Sequence of chain 1.A:
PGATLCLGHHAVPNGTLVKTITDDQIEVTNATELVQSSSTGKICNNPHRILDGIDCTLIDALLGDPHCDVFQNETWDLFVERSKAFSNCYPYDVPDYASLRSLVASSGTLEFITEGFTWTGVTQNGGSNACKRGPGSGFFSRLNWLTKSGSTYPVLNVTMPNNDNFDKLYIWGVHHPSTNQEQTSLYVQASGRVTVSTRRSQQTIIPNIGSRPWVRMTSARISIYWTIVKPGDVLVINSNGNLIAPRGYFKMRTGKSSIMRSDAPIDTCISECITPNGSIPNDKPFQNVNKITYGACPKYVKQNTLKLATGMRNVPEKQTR

Binding-site contacts:
Ligand atom C1 contacts residue ASN32 of chain 1.A at 1.5 Å.
Ligand atom C4 contacts residue ASN32 of chain 1.A at 4.3 Å.
Ligand atom C5 contacts residue ALA33 of chain 1.A at 4.1 Å (hydrophobic).
Ligand atom C3 contacts residue ASN32 of chain 1.A at 3.9 Å.
Ligand atom C6 contacts residue ALA33 of chain 1.A at 3.6 Å (hydrophobic).
Ligand atom C6 contacts residue THR34 of chain 1.A at 4.2 Å.
Ligand atom O5 contacts residue ASN32 of chain 1.A at 2.4 Å (h-bond).
Ligand atom C8 contacts residue ASN32 of chain 1.A at 4.3 Å.
Ligand atom N2 contacts residue ASN32 of chain 1.A at 2.9 Å (h-bond).
Ligand atom O6 contacts residue ALA33 of chain 1.A at 2.7 Å (h-bond).
Ligand atom C2 contacts residue ASN32 of chain 1.A at 2.6 Å.
Ligand atom O7 contacts residue ASN32 of chain 1.A at 3.4 Å (h-bond).
Ligand atom O6 contacts residue THR34 of chain 1.A at 3.8 Å.
Ligand atom O5 contacts residue ALA33 of chain 1.A at 3.7 Å.
Ligand atom O6 contacts residue ASN32 of chain 1.A at 4.3 Å.
Ligand atom C5 contacts residue ASN32 of chain 1.A at 3.7 Å.
Ligand atom C7 contacts residue ASN32 of chain 1.A at 3.3 Å.

A small-molecule ligand and the protein it binds are described below.
Small molecule (SMILES): CC(=O)N[C@H]1[C@H](O[C@H]2[C@H](O)[C@@H](NC(C)=O)CO[C@@H]2CO)O[C@H](CO)[C@@H](O[C@@H]2O[C@H](CO)[C@@H](O)[C@H](O)[C@@H]2O)[C@@H]1O